Binding-site contacts:
Ligand atom C3 contacts residue TRP97 of chain 30.F at 2.7 Å (hydrophobic).
Ligand atom N2 contacts residue ASN269 of chain 30.F at 2.8 Å (h-bond).
Ligand atom C2 contacts residue TRP97 of chain 30.F at 3.1 Å (hydrophobic).
Ligand atom C4 contacts residue ASN269 of chain 30.F at 3.7 Å.
Ligand atom C1 contacts residue TRP97 of chain 30.F at 4.2 Å (hydrophobic).
Ligand atom C1 contacts residue ASN269 of chain 30.F at 1.4 Å.
Ligand atom C6 contacts residue ASN269 of chain 30.F at 4.3 Å.
Ligand atom O7 contacts residue TRP97 of chain 30.F at 3.8 Å.
Ligand atom C3 contacts residue ASN269 of chain 30.F at 3.1 Å.
Ligand atom O3 contacts residue TRP97 of chain 30.F at 2.5 Å (h-bond).
Ligand atom C7 contacts residue TRP97 of chain 30.F at 3.3 Å (hydrophobic).
Ligand atom O3 contacts residue PRO95 of chain 30.F at 4.4 Å.
Ligand atom O7 contacts residue ASN269 of chain 30.F at 3.4 Å (h-bond).
Ligand atom C7 contacts residue ASN269 of chain 30.F at 3.5 Å.
Ligand atom C2 contacts residue ASN269 of chain 30.F at 2.5 Å.
Ligand atom O3 contacts residue ASN269 of chain 30.F at 4.4 Å.
Ligand atom C5 contacts residue ASN269 of chain 30.F at 3.0 Å.
Ligand atom C8 contacts residue PRO99 of chain 30.F at 3.9 Å (hydrophobic).
Ligand atom C4 contacts residue TRP97 of chain 30.F at 4.1 Å (hydrophobic).
Ligand atom O4 contacts residue TRP97 of chain 30.F at 3.8 Å.
Ligand atom N2 contacts residue TRP97 of chain 30.F at 2.4 Å (h-bond).
Ligand atom O5 contacts residue ASN269 of chain 30.F at 2.4 Å (h-bond).
Ligand atom C8 contacts residue TRP97 of chain 30.F at 4.0 Å (hydrophobic).

Sequence of chain 30.F:
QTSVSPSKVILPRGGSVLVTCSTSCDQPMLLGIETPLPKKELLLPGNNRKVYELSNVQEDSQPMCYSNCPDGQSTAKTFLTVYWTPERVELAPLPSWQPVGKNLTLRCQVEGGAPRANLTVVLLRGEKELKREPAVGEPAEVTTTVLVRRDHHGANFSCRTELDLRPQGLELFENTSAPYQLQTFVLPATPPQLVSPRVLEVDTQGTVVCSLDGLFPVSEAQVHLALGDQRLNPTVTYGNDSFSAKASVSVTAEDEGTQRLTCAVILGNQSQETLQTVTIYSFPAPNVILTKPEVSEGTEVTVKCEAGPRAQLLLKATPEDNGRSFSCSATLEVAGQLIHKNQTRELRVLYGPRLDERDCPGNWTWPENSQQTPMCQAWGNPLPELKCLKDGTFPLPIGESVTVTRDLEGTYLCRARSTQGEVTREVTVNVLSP

A protein and the small-molecule ligand that binds it are described below.
Small molecule (SMILES): CC(=O)N[C@@H]1[C@@H](O)[C@H](O)[C@@H](CO)O[C@H]1O